Binding-site contacts:
Ligand atom O7 contacts residue ASN1128 of chain 1.A at 3.2 Å (h-bond).
Ligand atom C7 contacts residue ASN1128 of chain 1.A at 3.3 Å.
Ligand atom O5 contacts residue ASN1128 of chain 1.A at 2.4 Å (h-bond).
Ligand atom C5 contacts residue ASN1128 of chain 1.A at 3.7 Å.
Ligand atom N2 contacts residue ASN1128 of chain 1.A at 2.9 Å (h-bond).
Ligand atom C2 contacts residue ASN1128 of chain 1.A at 2.5 Å.
Ligand atom C8 contacts residue ASN1128 of chain 1.A at 4.4 Å.
Ligand atom C1 contacts residue ASN1128 of chain 1.A at 1.4 Å.
Ligand atom C4 contacts residue ASN1128 of chain 1.A at 4.2 Å.
Ligand atom C3 contacts residue ASN1128 of chain 1.A at 3.8 Å.

This protein binds this small molecule.
Small molecule (SMILES): CC(=O)N[C@H]1[C@H](O[C@H]2[C@H](O)[C@@H](NC(C)=O)CO[C@@H]2CO)O[C@H](CO)[C@@H](O)[C@@H]1O

Sequence of chain 1.A:
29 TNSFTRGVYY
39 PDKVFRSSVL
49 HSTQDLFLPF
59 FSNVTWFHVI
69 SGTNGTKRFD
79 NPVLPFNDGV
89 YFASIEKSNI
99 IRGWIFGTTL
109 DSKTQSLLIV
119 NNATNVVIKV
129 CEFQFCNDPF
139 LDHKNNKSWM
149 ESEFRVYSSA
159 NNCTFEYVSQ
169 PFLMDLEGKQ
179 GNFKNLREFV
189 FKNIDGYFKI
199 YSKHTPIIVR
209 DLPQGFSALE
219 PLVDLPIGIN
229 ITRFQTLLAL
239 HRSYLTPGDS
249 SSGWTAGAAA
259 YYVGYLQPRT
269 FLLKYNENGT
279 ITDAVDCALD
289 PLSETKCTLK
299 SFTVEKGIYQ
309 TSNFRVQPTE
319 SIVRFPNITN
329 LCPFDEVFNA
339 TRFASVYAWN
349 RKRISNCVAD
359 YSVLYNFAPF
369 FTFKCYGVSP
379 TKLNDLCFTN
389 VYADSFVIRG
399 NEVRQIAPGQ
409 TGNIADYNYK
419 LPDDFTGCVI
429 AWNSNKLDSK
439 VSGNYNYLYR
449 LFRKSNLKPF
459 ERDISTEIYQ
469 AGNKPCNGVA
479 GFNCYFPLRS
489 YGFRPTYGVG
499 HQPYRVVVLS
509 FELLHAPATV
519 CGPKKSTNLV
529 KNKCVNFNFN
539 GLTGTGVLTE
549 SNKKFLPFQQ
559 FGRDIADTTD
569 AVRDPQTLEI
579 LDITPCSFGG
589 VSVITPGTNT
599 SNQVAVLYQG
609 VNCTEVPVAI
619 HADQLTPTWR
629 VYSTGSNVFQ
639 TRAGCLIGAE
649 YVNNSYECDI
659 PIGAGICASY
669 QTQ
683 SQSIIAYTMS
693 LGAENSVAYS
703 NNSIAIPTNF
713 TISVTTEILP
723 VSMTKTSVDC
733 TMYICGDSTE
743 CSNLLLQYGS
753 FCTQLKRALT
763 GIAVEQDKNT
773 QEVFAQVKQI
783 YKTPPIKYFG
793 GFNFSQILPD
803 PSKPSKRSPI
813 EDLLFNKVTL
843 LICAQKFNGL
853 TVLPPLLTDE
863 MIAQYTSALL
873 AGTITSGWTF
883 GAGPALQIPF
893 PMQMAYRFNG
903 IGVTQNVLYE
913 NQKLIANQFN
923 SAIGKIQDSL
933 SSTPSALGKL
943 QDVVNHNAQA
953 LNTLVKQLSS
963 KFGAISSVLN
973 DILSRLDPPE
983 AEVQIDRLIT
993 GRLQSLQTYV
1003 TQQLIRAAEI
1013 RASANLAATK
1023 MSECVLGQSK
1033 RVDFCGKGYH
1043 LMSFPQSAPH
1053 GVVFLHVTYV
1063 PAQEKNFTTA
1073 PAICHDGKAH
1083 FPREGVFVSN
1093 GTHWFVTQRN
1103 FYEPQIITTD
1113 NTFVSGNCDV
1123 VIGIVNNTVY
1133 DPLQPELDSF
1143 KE